Sequence of chain 1.L:
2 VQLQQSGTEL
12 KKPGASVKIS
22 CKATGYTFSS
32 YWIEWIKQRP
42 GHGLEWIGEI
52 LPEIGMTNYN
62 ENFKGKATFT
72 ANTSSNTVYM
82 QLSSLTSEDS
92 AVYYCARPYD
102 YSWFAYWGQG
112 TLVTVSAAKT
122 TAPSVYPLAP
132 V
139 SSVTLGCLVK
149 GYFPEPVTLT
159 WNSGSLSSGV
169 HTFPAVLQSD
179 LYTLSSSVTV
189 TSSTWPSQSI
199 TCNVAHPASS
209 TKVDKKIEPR

This protein binds this small molecule.
Small molecule (SMILES): CC(=O)N[C@H]1[C@H](O[C@H]2[C@H](O)[C@@H](NC(C)=O)CO[C@@H]2CO)O[C@H](CO)[C@@H](O[C@@H]2O[C@H](CO[C@H]3O[C@H](CO)[C@@H](O)[C@H](O)[C@@H]3O)[C@@H](O)[C@H](O[C@H]3O[C@H](CO)[C@@H](O)[C@H](O)[C@@H]3O)[C@@H]2O)[C@@H]1O

Binding-site contacts:
Ligand atom O5 contacts residue ASN156 of chain 1.C at 2.4 Å (h-bond).
Ligand atom C6 contacts residue SER75 of chain 1.L at 4.2 Å.
Ligand atom C7 contacts residue TRP213 of chain 1.E at 3.7 Å (hydrophobic).
Ligand atom C8 contacts residue ILE233 of chain 1.C at 3.5 Å (hydrophobic).
Ligand atom O7 contacts residue ARG211 of chain 1.E at 3.9 Å.
Ligand atom C8 contacts residue THR158 of chain 1.C at 4.1 Å.
Ligand atom C8 contacts residue THR178 of chain 1.E at 4.0 Å.
Ligand atom C4 contacts residue TRP213 of chain 1.E at 4.0 Å (hydrophobic).
Ligand atom O6 contacts residue TRP213 of chain 1.E at 4.0 Å.
Ligand atom N2 contacts residue SER210 of chain 1.E at 3.1 Å (h-bond).
Ligand atom C3 contacts residue TRP213 of chain 1.E at 4.3 Å (hydrophobic).
Ligand atom C6 contacts residue TRP213 of chain 1.E at 3.6 Å (hydrophobic).
Ligand atom O4 contacts residue TRP213 of chain 1.E at 4.3 Å.
Ligand atom C7 contacts residue ASN156 of chain 1.C at 3.5 Å.
Ligand atom C2 contacts residue SER210 of chain 1.E at 3.9 Å.
Ligand atom C2 contacts residue TRP213 of chain 1.E at 4.1 Å (hydrophobic).
Ligand atom C2 contacts residue ASN156 of chain 1.C at 2.4 Å.
Ligand atom C6 contacts residue THR158 of chain 1.C at 3.0 Å.
Ligand atom C5 contacts residue THR158 of chain 1.C at 4.0 Å.
Ligand atom C1 contacts residue TRP213 of chain 1.E at 4.4 Å (hydrophobic).
Ligand atom C7 contacts residue SER210 of chain 1.E at 4.0 Å.
Ligand atom C5 contacts residue TRP213 of chain 1.E at 3.9 Å (hydrophobic).
Ligand atom C3 contacts residue SER210 of chain 1.E at 4.1 Å.
Ligand atom C5 contacts residue ASN156 of chain 1.C at 3.7 Å.
Ligand atom O7 contacts residue TRP213 of chain 1.E at 2.9 Å (h-bond).
Ligand atom O5 contacts residue SER75 of chain 1.L at 4.3 Å.
Ligand atom O7 contacts residue ASN156 of chain 1.C at 3.4 Å (h-bond).
Ligand atom C8 contacts residue TRP213 of chain 1.E at 4.2 Å (hydrophobic).
Ligand atom C8 contacts residue SER210 of chain 1.E at 4.3 Å.
Ligand atom C4 contacts residue ASN156 of chain 1.C at 4.3 Å.
Ligand atom C1 contacts residue ASN156 of chain 1.C at 1.4 Å.
Ligand atom C8 contacts residue PRO212 of chain 1.E at 4.3 Å (hydrophobic).
Ligand atom O7 contacts residue PRO212 of chain 1.E at 3.3 Å.
Ligand atom O3 contacts residue TRP213 of chain 1.E at 3.5 Å.
Ligand atom O4 contacts residue SER218 of chain 1.E at 4.3 Å.
Ligand atom N2 contacts residue ASN156 of chain 1.C at 2.9 Å (h-bond).
Ligand atom O6 contacts residue THR158 of chain 1.C at 3.9 Å.
Ligand atom C1 contacts residue SER210 of chain 1.E at 3.9 Å.
Ligand atom C3 contacts residue ASN156 of chain 1.C at 3.8 Å.
Ligand atom C7 contacts residue PRO212 of chain 1.E at 4.2 Å (hydrophobic).

Sequence of chain 1.C:
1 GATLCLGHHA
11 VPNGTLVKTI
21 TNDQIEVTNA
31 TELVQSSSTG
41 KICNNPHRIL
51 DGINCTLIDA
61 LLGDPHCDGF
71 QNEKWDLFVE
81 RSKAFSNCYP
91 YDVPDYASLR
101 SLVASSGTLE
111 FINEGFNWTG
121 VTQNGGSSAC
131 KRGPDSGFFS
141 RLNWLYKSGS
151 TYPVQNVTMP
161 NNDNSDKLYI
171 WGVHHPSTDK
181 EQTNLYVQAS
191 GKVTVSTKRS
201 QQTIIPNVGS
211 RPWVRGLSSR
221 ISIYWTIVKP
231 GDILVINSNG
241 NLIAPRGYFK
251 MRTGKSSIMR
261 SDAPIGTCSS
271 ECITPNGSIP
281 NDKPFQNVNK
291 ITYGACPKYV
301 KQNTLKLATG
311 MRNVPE

Sequence of chain 1.E:
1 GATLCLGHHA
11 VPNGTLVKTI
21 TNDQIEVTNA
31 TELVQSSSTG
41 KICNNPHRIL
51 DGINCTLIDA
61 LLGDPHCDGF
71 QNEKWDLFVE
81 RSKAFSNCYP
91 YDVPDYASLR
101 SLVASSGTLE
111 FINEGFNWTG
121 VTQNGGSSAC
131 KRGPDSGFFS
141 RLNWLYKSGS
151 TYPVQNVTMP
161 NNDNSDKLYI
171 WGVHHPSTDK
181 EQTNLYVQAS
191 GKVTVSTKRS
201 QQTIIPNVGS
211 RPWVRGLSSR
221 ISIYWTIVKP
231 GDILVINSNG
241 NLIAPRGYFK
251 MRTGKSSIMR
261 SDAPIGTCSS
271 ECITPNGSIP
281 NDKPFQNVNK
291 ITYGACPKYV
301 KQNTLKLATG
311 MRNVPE